A small-molecule ligand and the protein it binds are described below.
Small molecule (SMILES): C[C@H](CCC(=O)NCCC[N+](C)(C)CC(O)CS(=O)(=O)O)[C@H]1CC[C@H]2[C@@H]3[C@H](O)C[C@@H]4C[C@H](O)CC[C@]4(C)[C@H]3C[C@H](O)[C@]12C

Sequence of chain 1.A:
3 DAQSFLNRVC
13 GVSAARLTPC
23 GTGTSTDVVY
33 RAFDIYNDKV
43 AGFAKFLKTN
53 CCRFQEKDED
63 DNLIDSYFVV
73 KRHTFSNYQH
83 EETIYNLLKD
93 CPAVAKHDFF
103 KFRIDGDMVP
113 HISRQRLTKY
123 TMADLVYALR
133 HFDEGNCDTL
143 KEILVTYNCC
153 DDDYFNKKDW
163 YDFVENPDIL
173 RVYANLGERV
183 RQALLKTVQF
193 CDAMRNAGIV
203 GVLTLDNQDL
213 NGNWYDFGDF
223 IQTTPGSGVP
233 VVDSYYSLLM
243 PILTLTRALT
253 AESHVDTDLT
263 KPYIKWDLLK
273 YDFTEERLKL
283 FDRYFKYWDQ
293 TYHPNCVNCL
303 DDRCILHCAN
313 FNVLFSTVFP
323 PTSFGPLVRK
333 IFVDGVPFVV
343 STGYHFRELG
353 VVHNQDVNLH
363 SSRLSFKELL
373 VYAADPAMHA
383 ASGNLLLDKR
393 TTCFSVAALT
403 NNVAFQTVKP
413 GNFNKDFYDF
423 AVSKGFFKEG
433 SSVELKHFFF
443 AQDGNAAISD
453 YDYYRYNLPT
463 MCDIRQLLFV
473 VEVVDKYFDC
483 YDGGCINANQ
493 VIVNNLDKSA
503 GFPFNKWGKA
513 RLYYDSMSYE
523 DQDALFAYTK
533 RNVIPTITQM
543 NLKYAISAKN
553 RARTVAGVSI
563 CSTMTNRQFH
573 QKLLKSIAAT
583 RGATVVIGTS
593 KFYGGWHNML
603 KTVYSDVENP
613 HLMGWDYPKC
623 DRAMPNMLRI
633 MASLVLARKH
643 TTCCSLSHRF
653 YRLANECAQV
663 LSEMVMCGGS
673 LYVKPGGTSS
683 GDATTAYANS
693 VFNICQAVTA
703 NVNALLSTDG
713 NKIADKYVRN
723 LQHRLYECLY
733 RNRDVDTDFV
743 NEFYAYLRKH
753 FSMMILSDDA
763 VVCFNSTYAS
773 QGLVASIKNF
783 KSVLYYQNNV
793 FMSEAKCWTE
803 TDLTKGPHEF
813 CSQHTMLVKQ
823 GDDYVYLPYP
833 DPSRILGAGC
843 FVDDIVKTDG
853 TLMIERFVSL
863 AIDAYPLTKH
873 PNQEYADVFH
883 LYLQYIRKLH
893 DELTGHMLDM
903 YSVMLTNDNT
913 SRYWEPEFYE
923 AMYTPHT

Binding-site contacts:
Ligand atom C11 contacts residue VAL204 of chain 1.A at 4.0 Å (hydrophobic).
Ligand atom C3 contacts residue VAL204 of chain 1.A at 3.5 Å (hydrophobic).
Ligand atom C17 contacts residue ILE223 of chain 1.A at 4.0 Å (hydrophobic).
Ligand atom C29 contacts residue ILE223 of chain 1.A at 4.3 Å (hydrophobic).
Ligand atom C6 contacts residue ILE223 of chain 1.A at 4.5 Å (hydrophobic).
Ligand atom N2 contacts residue ILE223 of chain 1.A at 4.3 Å.
Ligand atom C10 contacts residue VAL233 of chain 1.A at 3.6 Å (hydrophobic).
Ligand atom C7 contacts residue VAL202 of chain 1.A at 4.4 Å (hydrophobic).
Ligand atom C10 contacts residue VAL202 of chain 1.A at 3.6 Å (hydrophobic).
Ligand atom C15 contacts residue ASP221 of chain 1.A at 4.4 Å.
Ligand atom C11 contacts residue GLY203 of chain 1.A at 4.5 Å.
Ligand atom C20 contacts residue VAL233 of chain 1.A at 4.3 Å (hydrophobic).
Ligand atom O4 contacts residue ARG733 of chain 1.A at 3.8 Å.
Ligand atom C2 contacts residue ASP221 of chain 1.A at 4.3 Å.
Ligand atom C10 contacts residue GLY203 of chain 1.A at 4.5 Å.
Ligand atom C4 contacts residue ARG733 of chain 1.A at 4.3 Å.
Ligand atom C3 contacts residue ARG733 of chain 1.A at 4.3 Å.
Ligand atom C1 contacts residue VAL204 of chain 1.A at 3.7 Å (hydrophobic).
Ligand atom C7 contacts residue ILE223 of chain 1.A at 4.1 Å (hydrophobic).
Ligand atom C11 contacts residue ASP221 of chain 1.A at 3.3 Å.
Ligand atom C12 contacts residue ASP221 of chain 1.A at 4.1 Å.
Ligand atom C1 contacts residue ASP221 of chain 1.A at 3.3 Å.
Ligand atom C4 contacts residue VAL204 of chain 1.A at 4.3 Å (hydrophobic).
Ligand atom C2 contacts residue VAL204 of chain 1.A at 4.3 Å (hydrophobic).
Ligand atom C16 contacts residue ILE223 of chain 1.A at 3.8 Å (hydrophobic).